Sequence of chain 1.A:
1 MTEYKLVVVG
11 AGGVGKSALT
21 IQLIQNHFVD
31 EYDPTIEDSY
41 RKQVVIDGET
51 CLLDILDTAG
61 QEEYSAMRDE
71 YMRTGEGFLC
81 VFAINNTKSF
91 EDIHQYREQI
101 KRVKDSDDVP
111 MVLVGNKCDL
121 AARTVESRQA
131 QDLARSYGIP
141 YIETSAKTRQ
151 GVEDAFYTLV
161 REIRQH

The small molecule below binds the protein below.
Small molecule (SMILES): Nc1nc2c(ncn2[C@@H]2O[C@H](CO[P](=O)(O)O[P](=O)(O)NP(=O)(O)O)[C@@H](O)[C@H]2O)c(=O)[nH]1

Binding-site contacts:
Ligand atom O6 contacts residue SER145 of chain 1.A at 3.4 Å.
Ligand atom O2G contacts residue THR35 of chain 1.A at 2.9 Å (h-bond).
Ligand atom N2 contacts residue ASP119 of chain 1.A at 2.9 Å (salt-bridge).
Ligand atom O2B contacts residue SER17 of chain 1.A at 3.0 Å (h-bond).
Ligand atom O2' contacts residue ASP30 of chain 1.A at 3.0 Å (salt-bridge).
Ligand atom O1B contacts residue GLY13 of chain 1.A at 3.5 Å (h-bond).
Ligand atom N1 contacts residue ASP119 of chain 1.A at 2.8 Å (salt-bridge).
Ligand atom O2B contacts residue LYS16 of chain 1.A at 3.5 Å (salt-bridge).
Ligand atom N3B contacts residue GLY13 of chain 1.A at 3.1 Å (h-bond).
Ligand atom O1B contacts residue VAL14 of chain 1.A at 3.2 Å (h-bond).
Ligand atom O1A contacts residue GLY15 of chain 1.A at 3.2 Å.
Ligand atom O6 contacts residue ASN116 of chain 1.A at 3.3 Å (h-bond).
Ligand atom PG contacts residue MG1 of chain 1.C at 3.2 Å.
Ligand atom O2A contacts residue TYR32 of chain 1.A at 3.5 Å.
Ligand atom O3A contacts residue GLY15 of chain 1.A at 3.2 Å (h-bond).
Ligand atom O2' contacts residue VAL29 of chain 1.A at 2.6 Å (h-bond).
Ligand atom O3G contacts residue LYS16 of chain 1.A at 2.6 Å (salt-bridge).
Ligand atom O6 contacts residue ALA146 of chain 1.A at 2.9 Å (h-bond).
Ligand atom O1B contacts residue GLY15 of chain 1.A at 3.0 Å (h-bond).
Ligand atom O1A contacts residue ALA18 of chain 1.A at 2.8 Å (h-bond).
Ligand atom N3B contacts residue MG1 of chain 1.C at 3.4 Å.
Ligand atom PB contacts residue MG1 of chain 1.C at 3.2 Å.
Ligand atom C2' contacts residue VAL29 of chain 1.A at 3.4 Å (hydrophobic).
Ligand atom O6 contacts residue LYS117 of chain 1.A at 3.4 Å.
Ligand atom O2' contacts residue PHE28 of chain 1.A at 3.2 Å.
Ligand atom O2B contacts residue MG1 of chain 1.C at 2.1 Å.
Ligand atom O1B contacts residue LYS16 of chain 1.A at 2.8 Å (salt-bridge).
Ligand atom O1G contacts residue PRO34 of chain 1.A at 3.4 Å.
Ligand atom O6 contacts residue ASP119 of chain 1.A at 3.5 Å (salt-bridge).
Ligand atom O4' contacts residue LYS117 of chain 1.A at 3.2 Å (salt-bridge).
Ligand atom O1G contacts residue TYR32 of chain 1.A at 2.5 Å (h-bond).
Ligand atom O1A contacts residue SER17 of chain 1.A at 3.4 Å (h-bond).
Ligand atom O3' contacts residue ASP30 of chain 1.A at 2.9 Å (salt-bridge).
Ligand atom O3G contacts residue GLY12 of chain 1.A at 3.5 Å.
Ligand atom C3' contacts residue GLU31 of chain 1.A at 3.4 Å.
Ligand atom N7 contacts residue ASN116 of chain 1.A at 3.1 Å (h-bond).
Ligand atom N2 contacts residue LEU120 of chain 1.A at 3.5 Å.
Ligand atom O2G contacts residue MG1 of chain 1.C at 2.0 Å.
Ligand atom O3G contacts residue GLY60 of chain 1.A at 2.8 Å (h-bond).
Ligand atom N3B contacts residue TYR32 of chain 1.A at 3.4 Å.